The protein below binds the small molecule below.
Small molecule (SMILES): CN[C@@H](C)C(=O)N[C@H]1CN(C(=O)c2ccc(N)cc2)c2ccccc2N(Cc2c(OC)ccc3ccccc23)C1=O

Binding-site contacts:
Ligand atom C21 contacts residue LYS56 of chain 1.A at 3.3 Å.
Ligand atom C1 contacts residue GLU69 of chain 1.A at 3.6 Å.
Ligand atom C1 contacts residue GLU61 of chain 1.A at 3.5 Å.
Ligand atom C38 contacts residue GLN47 of chain 1.A at 3.5 Å.
Ligand atom C4 contacts residue ASP64 of chain 1.A at 3.5 Å.
Ligand atom C1 contacts residue ASP64 of chain 1.A at 3.2 Å.
Ligand atom C3 contacts residue GLU69 of chain 1.A at 3.6 Å.
Ligand atom C16 contacts residue HIS73 of chain 1.A at 3.4 Å.
Ligand atom C7 contacts residue LYS58 of chain 1.A at 3.5 Å.
Ligand atom C3 contacts residue LYS58 of chain 1.A at 3.5 Å.
Ligand atom C22 contacts residue LYS56 of chain 1.A at 3.3 Å.
Ligand atom C31 contacts residue LYS58 of chain 1.A at 3.7 Å.
Ligand atom C3 contacts residue ASP64 of chain 1.A at 3.3 Å.
Ligand atom C32 contacts residue LYS58 of chain 1.A at 3.8 Å.
Ligand atom O8 contacts residue GLU69 of chain 1.A at 3.1 Å (salt-bridge).
Ligand atom O30 contacts residue LYS58 of chain 1.A at 3.1 Å.
Ligand atom C39 contacts residue LYS56 of chain 1.A at 3.7 Å.
Ligand atom C4 contacts residue TRP60 of chain 1.A at 3.6 Å (hydrophobic).
Ligand atom O10 contacts residue LYS58 of chain 1.A at 3.1 Å (salt-bridge).
Ligand atom O8 contacts residue HIS73 of chain 1.A at 2.8 Å (h-bond).
Ligand atom N6 contacts residue LYS58 of chain 1.A at 2.8 Å (salt-bridge).
Ligand atom C15 contacts residue LYS58 of chain 1.A at 3.5 Å.
Ligand atom C28 contacts residue PHE74 of chain 1.A at 3.8 Å (hydrophobic).
Ligand atom N2 contacts residue GLU69 of chain 1.A at 2.8 Å (salt-bridge).
Ligand atom C39 contacts residue GLN47 of chain 1.A at 3.8 Å.
Ligand atom C3 contacts residue ASN59 of chain 1.A at 3.4 Å.
Ligand atom O8 contacts residue ARG72 of chain 1.A at 3.0 Å (salt-bridge).
Ligand atom C29 contacts residue LYS58 of chain 1.A at 3.7 Å.
Ligand atom C40 contacts residue LYS56 of chain 1.A at 3.2 Å.
Ligand atom C5 contacts residue HIS73 of chain 1.A at 3.8 Å.
Ligand atom O30 contacts residue ASN59 of chain 1.A at 3.0 Å (h-bond).
Ligand atom O10 contacts residue LEU57 of chain 1.A at 3.3 Å.
Ligand atom C4 contacts residue GLU69 of chain 1.A at 3.8 Å.
Ligand atom C39 contacts residue LYS58 of chain 1.A at 3.5 Å.
Ligand atom O27 contacts residue HIS73 of chain 1.A at 3.8 Å.
Ligand atom C5 contacts residue LYS58 of chain 1.A at 3.6 Å.
Ligand atom N2 contacts residue ASP64 of chain 1.A at 2.5 Å (salt-bridge).
Ligand atom C4 contacts residue LYS58 of chain 1.A at 3.5 Å.
Ligand atom C38 contacts residue LYS56 of chain 1.A at 3.7 Å.
Ligand atom C20 contacts residue LYS56 of chain 1.A at 3.2 Å.

Sequence of chain 1.A:
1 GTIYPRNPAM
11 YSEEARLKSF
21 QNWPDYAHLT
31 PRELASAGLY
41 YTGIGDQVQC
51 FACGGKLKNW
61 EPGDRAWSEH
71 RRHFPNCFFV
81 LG